The small molecule below binds the protein below.
Small molecule (SMILES): N#CCC1C=CC(=Nc2nc(Nc3cc(C4CC4)[nH]n3)c3ccccc3n2)C=C1

Sequence of chain 2.A:
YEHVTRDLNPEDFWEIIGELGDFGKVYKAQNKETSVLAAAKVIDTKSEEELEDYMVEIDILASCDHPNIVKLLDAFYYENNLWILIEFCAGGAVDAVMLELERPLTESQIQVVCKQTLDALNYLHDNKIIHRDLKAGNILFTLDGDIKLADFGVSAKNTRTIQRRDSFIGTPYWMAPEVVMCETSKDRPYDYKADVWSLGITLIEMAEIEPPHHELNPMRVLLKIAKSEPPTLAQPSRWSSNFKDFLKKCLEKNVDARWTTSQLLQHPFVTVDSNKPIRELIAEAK

Binding-site contacts:
Ligand atom CAJ contacts residue GLY119 of chain 2.A at 3.7 Å.
Ligand atom CAK contacts residue LEU167 of chain 2.A at 3.6 Å (hydrophobic).
Ligand atom NAA contacts residue ASP178 of chain 2.A at 3.7 Å.
Ligand atom CAE contacts residue GLY164 of chain 2.A at 3.8 Å.
Ligand atom CBB contacts residue ALA66 of chain 2.A at 3.5 Å (hydrophobic).
Ligand atom CAD contacts residue ALA117 of chain 2.A at 3.5 Å (hydrophobic).
Ligand atom CAJ contacts residue CYS116 of chain 2.A at 3.3 Å (hydrophobic).
Ligand atom NAA contacts residue SCN1 of chain 2.H at 3.8 Å.
Ligand atom CAB contacts residue SCN1 of chain 2.H at 3.5 Å.
Ligand atom NAS contacts residue LEU167 of chain 2.A at 3.4 Å.
Ligand atom CAE contacts residue LEU167 of chain 2.A at 3.7 Å (hydrophobic).
Ligand atom C5 contacts residue LEU45 of chain 2.A at 3.8 Å (hydrophobic).
Ligand atom CAX contacts residue ALA66 of chain 2.A at 3.5 Å (hydrophobic).
Ligand atom NAN contacts residue CYS116 of chain 2.A at 3.1 Å (h-bond).
Ligand atom NAQ contacts residue LEU45 of chain 2.A at 3.7 Å.
Ligand atom CAB contacts residue ASP178 of chain 2.A at 3.8 Å.
Ligand atom CBB contacts residue ILE113 of chain 2.A at 3.7 Å (hydrophobic).
Ligand atom CAV contacts residue LEU167 of chain 2.A at 3.8 Å (hydrophobic).
Ligand atom NAN contacts residue GLU114 of chain 2.A at 3.7 Å.
Ligand atom NAS contacts residue CYS116 of chain 2.A at 3.8 Å.
Ligand atom C2 contacts residue LEU45 of chain 2.A at 3.7 Å (hydrophobic).
Ligand atom CAG contacts residue LEU167 of chain 2.A at 3.9 Å (hydrophobic).
Ligand atom CAJ contacts residue PHE115 of chain 2.A at 3.7 Å (hydrophobic).
Ligand atom CAL contacts residue ALA177 of chain 2.A at 3.8 Å (hydrophobic).
Ligand atom C5 contacts residue GLY119 of chain 2.A at 3.8 Å.
Ligand atom CAL contacts residue SCN1 of chain 2.H at 3.5 Å.
Ligand atom NAN contacts residue LEU167 of chain 2.A at 3.6 Å.
Ligand atom CAL contacts residue LEU167 of chain 2.A at 3.7 Å (hydrophobic).
Ligand atom N1 contacts residue LEU45 of chain 2.A at 3.9 Å.
Ligand atom CAM contacts residue SCN1 of chain 2.H at 3.7 Å.
Ligand atom CAX contacts residue LEU167 of chain 2.A at 3.4 Å (hydrophobic).
Ligand atom N3 contacts residue LEU45 of chain 2.A at 3.8 Å.
Ligand atom NAR contacts residue CYS116 of chain 2.A at 3.3 Å (h-bond).
Ligand atom NAS contacts residue GLU114 of chain 2.A at 3.0 Å (salt-bridge).
Ligand atom CAK contacts residue ALA66 of chain 2.A at 3.8 Å (hydrophobic).
Ligand atom C6 contacts residue LEU45 of chain 2.A at 3.9 Å (hydrophobic).
Ligand atom NAN contacts residue PHE115 of chain 2.A at 3.8 Å.
Ligand atom NAS contacts residue ALA66 of chain 2.A at 3.9 Å.
Ligand atom CAM contacts residue ALA66 of chain 2.A at 3.7 Å (hydrophobic).
Ligand atom C4 contacts residue LEU45 of chain 2.A at 3.7 Å (hydrophobic).